A small-molecule ligand and the protein it binds are described below.
Small molecule (SMILES): CN(C)c1ccc2c(-c3cc(C(=O)NCCOCCOCCCCCNS(=O)(=O)C(F)(F)F)ccc3C(=O)O)c3ccc(=[N+](C)C)cc-3oc2c1

Sequence of chain 1.B:
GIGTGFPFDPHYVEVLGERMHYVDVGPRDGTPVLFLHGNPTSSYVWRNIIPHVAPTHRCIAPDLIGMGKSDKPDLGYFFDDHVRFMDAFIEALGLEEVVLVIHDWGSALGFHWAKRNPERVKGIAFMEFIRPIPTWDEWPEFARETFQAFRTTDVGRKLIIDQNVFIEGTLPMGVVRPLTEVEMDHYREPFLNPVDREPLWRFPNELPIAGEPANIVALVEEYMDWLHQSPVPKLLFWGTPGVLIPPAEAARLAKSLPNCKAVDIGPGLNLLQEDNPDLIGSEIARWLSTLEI

Binding-site contacts:
Ligand atom C3 contacts residue PHE142 of chain 1.B at 3.7 Å (hydrophobic).
Ligand atom O4 contacts residue PHE147 of chain 1.B at 3.2 Å.
Ligand atom O1 contacts residue PHE147 of chain 1.B at 3.3 Å.
Ligand atom O4 contacts residue PHE166 of chain 1.B at 3.2 Å.
Ligand atom N1 contacts residue ASP104 of chain 1.B at 2.9 Å (salt-bridge).
Ligand atom F2 contacts residue PHE203 of chain 1.B at 3.6 Å.
Ligand atom O3 contacts residue ASN39 of chain 1.B at 3.3 Å.
Ligand atom N3 contacts residue GLU168 of chain 1.B at 3.8 Å.
Ligand atom F2 contacts residue PRO204 of chain 1.B at 3.7 Å.
Ligand atom F1 contacts residue LEU207 of chain 1.B at 3.6 Å.
Ligand atom C29 contacts residue GLU168 of chain 1.B at 3.7 Å.
Ligand atom C22 contacts residue VAL165 of chain 1.B at 3.5 Å (hydrophobic).
Ligand atom C5 contacts residue THR170 of chain 1.B at 3.7 Å.
Ligand atom C34 contacts residue THR146 of chain 1.B at 3.4 Å.
Ligand atom F contacts residue ILE130 of chain 1.B at 3.3 Å.
Ligand atom F1 contacts residue TRP139 of chain 1.B at 3.6 Å.
Ligand atom O contacts residue THR170 of chain 1.B at 2.8 Å (h-bond).
Ligand atom O3 contacts residue TRP105 of chain 1.B at 3.0 Å (h-bond).
Ligand atom C8 contacts residue ASN270 of chain 1.B at 3.7 Å.
Ligand atom C7 contacts residue ASN270 of chain 1.B at 3.7 Å.
Ligand atom C23 contacts residue VAL165 of chain 1.B at 3.8 Å (hydrophobic).
Ligand atom O1 contacts residue THR170 of chain 1.B at 3.6 Å.
Ligand atom C16 contacts residue MET173 of chain 1.B at 3.7 Å (hydrophobic).
Ligand atom C9 contacts residue ASP104 of chain 1.B at 3.1 Å.
Ligand atom C25 contacts residue GLN163 of chain 1.B at 3.2 Å.
Ligand atom F1 contacts residue LEU244 of chain 1.B at 3.8 Å.
Ligand atom C28 contacts residue GLU168 of chain 1.B at 3.7 Å.
Ligand atom C18 contacts residue GLY169 of chain 1.B at 3.7 Å.
Ligand atom C5 contacts residue GLY174 of chain 1.B at 3.5 Å.
Ligand atom F contacts residue TRP105 of chain 1.B at 3.3 Å.
Ligand atom O2 contacts residue PHE147 of chain 1.B at 3.6 Å.
Ligand atom C27 contacts residue GLU168 of chain 1.B at 3.3 Å.
Ligand atom C27 contacts residue GLY169 of chain 1.B at 3.8 Å.
Ligand atom N contacts residue THR146 of chain 1.B at 3.7 Å.
Ligand atom O3 contacts residue PHE203 of chain 1.B at 3.7 Å.
Ligand atom O2 contacts residue THR170 of chain 1.B at 3.8 Å.
Ligand atom F2 contacts residue TRP105 of chain 1.B at 3.3 Å.
Ligand atom F2 contacts residue LEU207 of chain 1.B at 3.3 Å.
Ligand atom O1 contacts residue ALA143 of chain 1.B at 3.4 Å.
Ligand atom C10 contacts residue TRP105 of chain 1.B at 3.7 Å (hydrophobic).